The protein below binds the small molecule below.
Small molecule (SMILES): Nc1ncnc2c1ncn2[C@@H]1O[C@H](CO[P](=O)(O)O[P](=O)(O)NP(=O)(O)O)[C@@H](O)[C@H]1O

Binding-site contacts:
Ligand atom N1 contacts residue VAL18 of chain 1.A at 3.1 Å (h-bond).
Ligand atom O2' contacts residue ARG205 of chain 1.A at 2.7 Å (salt-bridge).
Ligand atom O3G contacts residue LYS51 of chain 1.A at 2.8 Å (salt-bridge).
Ligand atom O3A contacts residue GLY48 of chain 1.A at 3.5 Å.
Ligand atom O3A contacts residue GLY50 of chain 1.A at 3.0 Å (h-bond).
Ligand atom C8 contacts residue GLY50 of chain 1.A at 3.5 Å.
Ligand atom N1 contacts residue LEU198 of chain 1.A at 3.6 Å.
Ligand atom O2A contacts residue VAL53 of chain 1.A at 3.2 Å (h-bond).
Ligand atom O1B contacts residue LYS51 of chain 1.A at 3.3 Å (salt-bridge).
Ligand atom N3B contacts residue ARG235 of chain 1.A at 3.4 Å (salt-bridge).
Ligand atom O3G contacts residue GLY48 of chain 1.A at 3.1 Å (h-bond).
Ligand atom O2' contacts residue VAL53 of chain 1.A at 3.5 Å.
Ligand atom O3A contacts residue SER49 of chain 1.A at 3.6 Å.
Ligand atom O2B contacts residue SER49 of chain 1.A at 3.1 Å (h-bond).
Ligand atom O2G contacts residue ARG235 of chain 1.A at 2.9 Å (salt-bridge).
Ligand atom C3' contacts residue ARG205 of chain 1.A at 3.6 Å.
Ligand atom O3' contacts residue ARG205 of chain 1.A at 2.5 Å (salt-bridge).
Ligand atom O2A contacts residue LYS51 of chain 1.A at 3.5 Å (salt-bridge).
Ligand atom O1G contacts residue LYS51 of chain 1.A at 3.0 Å (salt-bridge).
Ligand atom O2B contacts residue GLY48 of chain 1.A at 3.3 Å (h-bond).
Ligand atom PG contacts residue LYS51 of chain 1.A at 3.4 Å.
Ligand atom PB contacts residue LYS51 of chain 1.A at 3.6 Å.
Ligand atom N1 contacts residue MET17 of chain 1.A at 3.6 Å.
Ligand atom C2' contacts residue VAL53 of chain 1.A at 3.4 Å (hydrophobic).
Ligand atom N3B contacts residue GLY48 of chain 1.A at 3.2 Å (h-bond).
Ligand atom C8 contacts residue VAL234 of chain 1.A at 3.6 Å (hydrophobic).
Ligand atom O3A contacts residue LYS51 of chain 1.A at 3.5 Å (salt-bridge).
Ligand atom N6 contacts residue VAL18 of chain 1.A at 3.3 Å (h-bond).
Ligand atom O2A contacts residue GLY50 of chain 1.A at 3.2 Å.
Ligand atom O2A contacts residue GLU52 of chain 1.A at 3.0 Å (salt-bridge).
Ligand atom O3G contacts residue SER47 of chain 1.A at 3.0 Å.
Ligand atom N7 contacts residue GLY50 of chain 1.A at 3.5 Å.
Ligand atom PG contacts residue ARG235 of chain 1.A at 3.7 Å.
Ligand atom O1G contacts residue MG1 of chain 1.I at 2.5 Å.
Ligand atom O1B contacts residue GLU52 of chain 1.A at 3.1 Å (salt-bridge).
Ligand atom O2B contacts residue GLY50 of chain 1.A at 3.4 Å (h-bond).
Ligand atom N6 contacts residue MET17 of chain 1.A at 3.6 Å.
Ligand atom O4' contacts residue VAL234 of chain 1.A at 3.4 Å.
Ligand atom O3G contacts residue ASN158 of chain 1.A at 3.4 Å (h-bond).
Ligand atom O2B contacts residue LYS51 of chain 1.A at 3.0 Å (salt-bridge).

Sequence of chain 1.A:
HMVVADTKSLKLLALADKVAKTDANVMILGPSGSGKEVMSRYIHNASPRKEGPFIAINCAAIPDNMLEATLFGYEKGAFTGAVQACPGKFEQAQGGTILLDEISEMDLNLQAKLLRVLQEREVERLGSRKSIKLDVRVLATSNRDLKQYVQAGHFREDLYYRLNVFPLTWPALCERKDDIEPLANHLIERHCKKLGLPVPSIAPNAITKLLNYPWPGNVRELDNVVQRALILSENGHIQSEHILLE